Sequence of chain 1.B:
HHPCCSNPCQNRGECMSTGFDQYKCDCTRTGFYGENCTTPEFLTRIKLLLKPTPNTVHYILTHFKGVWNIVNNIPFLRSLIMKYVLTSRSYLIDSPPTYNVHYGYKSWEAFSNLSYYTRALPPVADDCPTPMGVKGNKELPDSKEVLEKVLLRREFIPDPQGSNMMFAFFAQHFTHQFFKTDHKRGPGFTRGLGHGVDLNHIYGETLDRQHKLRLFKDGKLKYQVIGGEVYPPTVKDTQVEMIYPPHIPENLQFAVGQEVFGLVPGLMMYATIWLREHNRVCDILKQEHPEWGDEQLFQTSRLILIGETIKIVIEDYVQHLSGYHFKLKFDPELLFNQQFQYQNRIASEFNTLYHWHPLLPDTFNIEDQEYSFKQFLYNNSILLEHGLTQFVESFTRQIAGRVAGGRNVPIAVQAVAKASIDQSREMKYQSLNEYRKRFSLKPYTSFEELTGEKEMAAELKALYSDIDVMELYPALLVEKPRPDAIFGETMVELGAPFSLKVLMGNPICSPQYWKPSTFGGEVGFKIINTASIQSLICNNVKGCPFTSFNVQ

Binding-site contacts:
Ligand atom C2 contacts residue GLN381 of chain 1.B at 4.3 Å.
Ligand atom O5 contacts residue ILE388 of chain 1.B at 3.4 Å.
Ligand atom C8 contacts residue ASN385 of chain 1.B at 4.4 Å.
Ligand atom N2 contacts residue ASN385 of chain 1.B at 3.0 Å (h-bond).
Ligand atom C5 contacts residue ILE388 of chain 1.B at 4.3 Å (hydrophobic).
Ligand atom C6 contacts residue TYR377 of chain 1.B at 4.0 Å (hydrophobic).
Ligand atom O5 contacts residue SER387 of chain 1.B at 4.2 Å.
Ligand atom O6 contacts residue GLU391 of chain 1.B at 3.9 Å.
Ligand atom O7 contacts residue GLN381 of chain 1.B at 3.8 Å.
Ligand atom C1 contacts residue SER387 of chain 1.B at 4.5 Å.
Ligand atom O6 contacts residue ILE388 of chain 1.B at 3.9 Å.
Ligand atom C5 contacts residue ASN385 of chain 1.B at 3.7 Å.
Ligand atom C4 contacts residue ASN385 of chain 1.B at 4.1 Å.
Ligand atom C3 contacts residue ASN385 of chain 1.B at 3.8 Å.
Ligand atom O7 contacts residue ASN385 of chain 1.B at 4.3 Å.
Ligand atom C7 contacts residue ASN385 of chain 1.B at 3.7 Å.
Ligand atom O6 contacts residue SER387 of chain 1.B at 3.9 Å.
Ligand atom O5 contacts residue ASN385 of chain 1.B at 2.3 Å (h-bond).
Ligand atom C6 contacts residue ILE388 of chain 1.B at 4.0 Å (hydrophobic).
Ligand atom C1 contacts residue GLN381 of chain 1.B at 4.3 Å.
Ligand atom C1 contacts residue ASN385 of chain 1.B at 1.4 Å.
Ligand atom C2 contacts residue ASN385 of chain 1.B at 2.4 Å.
Ligand atom C1 contacts residue ILE388 of chain 1.B at 4.3 Å (hydrophobic).

The small molecule below binds the protein below.
Small molecule (SMILES): CC(=O)N[C@@H]1[C@@H](O)[C@H](O)[C@@H](CO)O[C@H]1O